A small-molecule ligand and the protein it binds are described below.
Small molecule (SMILES): O=C(O)c1nc2ccc(I)cc2c2[nH]c3c(Cl)cccc3c12

Binding-site contacts:
Ligand atom OAA contacts residue LYS64 of chain 1.A at 2.9 Å (salt-bridge).
Ligand atom CAO contacts residue LEU170 of chain 1.A at 3.8 Å (hydrophobic).
Ligand atom IAD contacts residue LYS43 of chain 1.A at 3.8 Å.
Ligand atom CAP contacts residue VAL182 of chain 1.A at 4.0 Å (hydrophobic).
Ligand atom CAU contacts residue LEU170 of chain 1.A at 4.0 Å (hydrophobic).
Ligand atom OAA contacts residue VAL182 of chain 1.A at 3.9 Å.
Ligand atom CAH contacts residue VAL182 of chain 1.A at 4.0 Å (hydrophobic).
Ligand atom CAM contacts residue LYS64 of chain 1.A at 3.4 Å.
Ligand atom CAT contacts residue LEU170 of chain 1.A at 3.5 Å (hydrophobic).
Ligand atom CAQ contacts residue PHE46 of chain 1.A at 3.7 Å (hydrophobic).
Ligand atom CAO contacts residue ALA62 of chain 1.A at 4.0 Å (hydrophobic).
Ligand atom CAE contacts residue LEU117 of chain 1.A at 3.8 Å (hydrophobic).
Ligand atom CAE contacts residue VAL98 of chain 1.A at 4.0 Å (hydrophobic).
Ligand atom CAT contacts residue VAL49 of chain 1.A at 4.1 Å (hydrophobic).
Ligand atom CAN contacts residue LYS43 of chain 1.A at 3.9 Å.
Ligand atom CLA contacts residue ILE41 of chain 1.A at 3.9 Å.
Ligand atom OAB contacts residue PHE114 of chain 1.A at 3.9 Å.
Ligand atom OAB contacts residue LYS64 of chain 1.A at 3.5 Å (salt-bridge).
Ligand atom CAF contacts residue GLU115 of chain 1.A at 3.4 Å.
Ligand atom CAR contacts residue VAL49 of chain 1.A at 3.9 Å (hydrophobic).
Ligand atom OAA contacts residue ASP183 of chain 1.A at 3.5 Å.
Ligand atom CAH contacts residue PHE114 of chain 1.A at 3.9 Å (hydrophobic).
Ligand atom CAM contacts residue ASP183 of chain 1.A at 4.1 Å.
Ligand atom NAL contacts residue VAL49 of chain 1.A at 4.0 Å.
Ligand atom NAL contacts residue LEU170 of chain 1.A at 3.6 Å.
Ligand atom OAB contacts residue VAL182 of chain 1.A at 4.0 Å.
Ligand atom CAF contacts residue LEU117 of chain 1.A at 3.8 Å (hydrophobic).
Ligand atom CAS contacts residue LEU170 of chain 1.A at 3.9 Å (hydrophobic).
Ligand atom IAD contacts residue GLY42 of chain 1.A at 3.6 Å.
Ligand atom CAM contacts residue VAL182 of chain 1.A at 3.7 Å (hydrophobic).
Ligand atom CLA contacts residue SER118 of chain 1.A at 4.1 Å.
Ligand atom NAK contacts residue PHE46 of chain 1.A at 3.7 Å.
Ligand atom CAU contacts residue VAL49 of chain 1.A at 3.8 Å (hydrophobic).
Ligand atom CAG contacts residue LYS43 of chain 1.A at 3.5 Å.
Ligand atom CAF contacts residue ALA62 of chain 1.A at 3.6 Å (hydrophobic).
Ligand atom CAO contacts residue LEU117 of chain 1.A at 4.1 Å (hydrophobic).
Ligand atom CLA contacts residue LEU117 of chain 1.A at 3.3 Å.
Ligand atom CAE contacts residue PHE114 of chain 1.A at 3.6 Å (hydrophobic).
Ligand atom CAI contacts residue PHE46 of chain 1.A at 3.4 Å (hydrophobic).
Ligand atom CAE contacts residue GLU115 of chain 1.A at 3.8 Å.

Sequence of chain 1.A:
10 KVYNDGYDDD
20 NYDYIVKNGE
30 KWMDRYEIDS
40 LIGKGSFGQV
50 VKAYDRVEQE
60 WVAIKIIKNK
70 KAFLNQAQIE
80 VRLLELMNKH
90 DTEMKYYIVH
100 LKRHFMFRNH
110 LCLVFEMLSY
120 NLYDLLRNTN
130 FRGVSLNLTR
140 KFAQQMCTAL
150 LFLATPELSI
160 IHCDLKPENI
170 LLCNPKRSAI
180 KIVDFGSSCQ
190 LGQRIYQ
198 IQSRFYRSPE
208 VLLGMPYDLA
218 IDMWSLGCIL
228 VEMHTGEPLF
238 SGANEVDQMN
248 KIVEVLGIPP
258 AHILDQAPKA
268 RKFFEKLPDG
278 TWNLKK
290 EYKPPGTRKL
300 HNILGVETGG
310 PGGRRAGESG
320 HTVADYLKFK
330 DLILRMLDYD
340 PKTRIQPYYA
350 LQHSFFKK